Sequence of chain 1.L:
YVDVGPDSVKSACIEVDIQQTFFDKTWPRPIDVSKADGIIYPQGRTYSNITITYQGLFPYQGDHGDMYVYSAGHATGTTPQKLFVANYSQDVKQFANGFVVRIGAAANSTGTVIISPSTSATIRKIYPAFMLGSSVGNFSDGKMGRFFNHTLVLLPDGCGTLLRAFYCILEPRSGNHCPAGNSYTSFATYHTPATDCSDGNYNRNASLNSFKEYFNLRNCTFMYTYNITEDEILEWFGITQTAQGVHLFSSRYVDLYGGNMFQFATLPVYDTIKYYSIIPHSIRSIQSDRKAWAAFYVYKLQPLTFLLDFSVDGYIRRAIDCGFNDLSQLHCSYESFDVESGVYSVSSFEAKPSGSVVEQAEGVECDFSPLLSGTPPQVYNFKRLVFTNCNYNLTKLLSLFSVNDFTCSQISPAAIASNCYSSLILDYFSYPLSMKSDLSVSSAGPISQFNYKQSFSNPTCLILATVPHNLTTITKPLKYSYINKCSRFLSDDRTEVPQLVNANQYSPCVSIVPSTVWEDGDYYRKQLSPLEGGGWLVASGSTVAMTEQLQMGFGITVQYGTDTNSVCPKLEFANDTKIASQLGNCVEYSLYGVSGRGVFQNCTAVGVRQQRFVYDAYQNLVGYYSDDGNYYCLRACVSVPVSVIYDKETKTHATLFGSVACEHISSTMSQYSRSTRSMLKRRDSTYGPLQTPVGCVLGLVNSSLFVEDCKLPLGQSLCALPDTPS

A small-molecule ligand and the protein it binds are described below.
Small molecule (SMILES): CC(=O)N[C@H]1[C@H](O[C@H]2[C@H](O)[C@@H](NC(C)=O)CO[C@@H]2CO)O[C@H](CO)[C@@H](O)[C@@H]1O

Binding-site contacts:
Ligand atom C7 contacts residue ILE250 of chain 1.L at 3.9 Å (hydrophobic).
Ligand atom O6 contacts residue GLU249 of chain 1.L at 3.2 Å.
Ligand atom C1 contacts residue ASN125 of chain 1.L at 1.4 Å.
Ligand atom C8 contacts residue ILE250 of chain 1.L at 4.5 Å (hydrophobic).
Ligand atom C6 contacts residue ILE250 of chain 1.L at 3.5 Å (hydrophobic).
Ligand atom C7 contacts residue ASN125 of chain 1.L at 3.1 Å.
Ligand atom O6 contacts residue ILE250 of chain 1.L at 3.1 Å (h-bond).
Ligand atom O5 contacts residue GLU249 of chain 1.L at 4.3 Å.
Ligand atom C8 contacts residue ASN125 of chain 1.L at 4.4 Å.
Ligand atom O6 contacts residue ALA124 of chain 1.L at 4.0 Å.
Ligand atom C4 contacts residue ASN125 of chain 1.L at 4.1 Å.
Ligand atom O5 contacts residue ASN125 of chain 1.L at 2.3 Å (h-bond).
Ligand atom C8 contacts residue ASP248 of chain 1.L at 3.4 Å.
Ligand atom C5 contacts residue ASN125 of chain 1.L at 3.6 Å.
Ligand atom O7 contacts residue ILE250 of chain 1.L at 3.2 Å.
Ligand atom C2 contacts residue ASN125 of chain 1.L at 2.3 Å.
Ligand atom N2 contacts residue ASN125 of chain 1.L at 2.8 Å (h-bond).
Ligand atom C3 contacts residue ASN125 of chain 1.L at 3.7 Å.
Ligand atom N2 contacts residue ILE250 of chain 1.L at 4.0 Å.
Ligand atom C6 contacts residue GLU249 of chain 1.L at 3.9 Å.
Ligand atom C7 contacts residue ASP248 of chain 1.L at 4.4 Å.
Ligand atom O7 contacts residue ASN125 of chain 1.L at 3.0 Å (h-bond).